The protein below binds the small molecule below.
Small molecule (SMILES): CC[C@H](CO)Nc1nc(NCc2ccn(-c3cccc(Cl)c3)n2)c2ncn(C(C)C)c2n1

Binding-site contacts:
Ligand atom C6 contacts residue LEU158 of chain 1.H at 3.5 Å (hydrophobic).
Ligand atom C1 contacts residue PHE105 of chain 1.H at 3.2 Å (hydrophobic).
Ligand atom N6 contacts residue LEU158 of chain 1.H at 3.8 Å.
Ligand atom CL1 contacts residue ILE25 of chain 1.H at 3.6 Å.
Ligand atom C14 contacts residue ILE25 of chain 1.H at 3.8 Å (hydrophobic).
Ligand atom C18 contacts residue LEU158 of chain 1.H at 3.8 Å (hydrophobic).
Ligand atom C1 contacts residue LYS48 of chain 1.H at 3.8 Å.
Ligand atom N4 contacts residue ASP109 of chain 1.H at 3.9 Å.
Ligand atom C12 contacts residue ILE609 of chain 1.G at 3.7 Å (hydrophobic).
Ligand atom C4 contacts residue ALA46 of chain 1.H at 3.5 Å (hydrophobic).
Ligand atom CL1 contacts residue ARG647 of chain 1.G at 3.3 Å.
Ligand atom C14 contacts residue ARG628 of chain 1.G at 3.7 Å.
Ligand atom C8 contacts residue HIS110 of chain 1.H at 3.9 Å.
Ligand atom C8 contacts residue MET108 of chain 1.H at 3.0 Å (hydrophobic).
Ligand atom C7 contacts residue LEU158 of chain 1.H at 3.7 Å (hydrophobic).
Ligand atom C10 contacts residue ARG628 of chain 1.G at 3.7 Å.
Ligand atom N3 contacts residue MET108 of chain 1.H at 2.9 Å (h-bond).
Ligand atom C3 contacts residue PHE105 of chain 1.H at 3.3 Å (hydrophobic).
Ligand atom N5 contacts residue ARG628 of chain 1.G at 3.4 Å (salt-bridge).
Ligand atom C1 contacts residue ALA46 of chain 1.H at 3.6 Å (hydrophobic).
Ligand atom N2 contacts residue GLU106 of chain 1.H at 3.4 Å (salt-bridge).
Ligand atom C21 contacts residue SER155 of chain 1.H at 3.3 Å.
Ligand atom C4 contacts residue GLU106 of chain 1.H at 3.2 Å.
Ligand atom C15 contacts residue ILE25 of chain 1.H at 3.3 Å (hydrophobic).
Ligand atom C3 contacts residue VAL79 of chain 1.H at 3.5 Å (hydrophobic).
Ligand atom C17 contacts residue ASP111 of chain 1.H at 3.9 Å.
Ligand atom C11 contacts residue TYR107 of chain 1.H at 3.5 Å (hydrophobic).
Ligand atom C22 contacts residue SER155 of chain 1.H at 3.4 Å.
Ligand atom C16 contacts residue ARG628 of chain 1.G at 3.4 Å.
Ligand atom C15 contacts residue ARG628 of chain 1.G at 3.5 Å.
Ligand atom N2 contacts residue MET108 of chain 1.H at 3.4 Å (h-bond).
Ligand atom CL1 contacts residue ARG628 of chain 1.G at 3.7 Å.
Ligand atom C12 contacts residue ASN607 of chain 1.G at 3.4 Å.
Ligand atom C11 contacts residue ILE25 of chain 1.H at 3.9 Å (hydrophobic).
Ligand atom C5 contacts residue LEU158 of chain 1.H at 3.5 Å (hydrophobic).
Ligand atom C13 contacts residue ASN607 of chain 1.G at 3.3 Å.
Ligand atom C19 contacts residue SER155 of chain 1.H at 3.8 Å.
Ligand atom N2 contacts residue ALA46 of chain 1.H at 3.9 Å.
Ligand atom N8 contacts residue LEU158 of chain 1.H at 3.7 Å.
Ligand atom C17 contacts residue ARG628 of chain 1.G at 3.9 Å.

Sequence of chain 1.G:
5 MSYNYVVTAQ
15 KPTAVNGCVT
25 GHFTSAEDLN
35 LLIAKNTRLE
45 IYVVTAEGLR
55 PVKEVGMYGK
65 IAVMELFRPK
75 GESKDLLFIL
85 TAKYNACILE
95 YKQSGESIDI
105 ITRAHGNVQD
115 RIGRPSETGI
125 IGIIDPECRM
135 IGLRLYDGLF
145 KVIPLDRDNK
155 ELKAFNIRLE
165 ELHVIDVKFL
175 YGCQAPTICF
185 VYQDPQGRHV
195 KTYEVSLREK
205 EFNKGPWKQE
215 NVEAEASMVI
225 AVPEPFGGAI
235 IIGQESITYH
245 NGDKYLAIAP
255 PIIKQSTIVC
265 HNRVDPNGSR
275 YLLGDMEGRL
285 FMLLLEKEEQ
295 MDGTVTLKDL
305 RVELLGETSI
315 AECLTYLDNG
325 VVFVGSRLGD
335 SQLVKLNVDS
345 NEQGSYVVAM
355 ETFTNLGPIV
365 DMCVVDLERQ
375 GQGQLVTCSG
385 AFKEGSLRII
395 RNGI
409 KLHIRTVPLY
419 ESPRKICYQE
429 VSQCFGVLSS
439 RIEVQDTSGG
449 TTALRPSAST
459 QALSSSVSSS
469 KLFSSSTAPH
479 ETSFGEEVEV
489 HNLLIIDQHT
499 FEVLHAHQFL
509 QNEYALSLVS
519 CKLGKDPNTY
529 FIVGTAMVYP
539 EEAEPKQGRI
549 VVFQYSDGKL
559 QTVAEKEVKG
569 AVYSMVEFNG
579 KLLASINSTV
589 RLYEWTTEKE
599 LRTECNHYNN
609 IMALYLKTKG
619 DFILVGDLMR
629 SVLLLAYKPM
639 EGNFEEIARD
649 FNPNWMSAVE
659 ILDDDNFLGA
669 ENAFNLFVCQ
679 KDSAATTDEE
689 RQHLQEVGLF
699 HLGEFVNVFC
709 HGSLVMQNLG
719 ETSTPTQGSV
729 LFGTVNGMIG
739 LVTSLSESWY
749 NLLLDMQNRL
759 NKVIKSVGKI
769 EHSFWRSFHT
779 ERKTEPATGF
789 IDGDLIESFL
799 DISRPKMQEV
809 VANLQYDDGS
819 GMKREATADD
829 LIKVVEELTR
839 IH

Sequence of chain 1.H:
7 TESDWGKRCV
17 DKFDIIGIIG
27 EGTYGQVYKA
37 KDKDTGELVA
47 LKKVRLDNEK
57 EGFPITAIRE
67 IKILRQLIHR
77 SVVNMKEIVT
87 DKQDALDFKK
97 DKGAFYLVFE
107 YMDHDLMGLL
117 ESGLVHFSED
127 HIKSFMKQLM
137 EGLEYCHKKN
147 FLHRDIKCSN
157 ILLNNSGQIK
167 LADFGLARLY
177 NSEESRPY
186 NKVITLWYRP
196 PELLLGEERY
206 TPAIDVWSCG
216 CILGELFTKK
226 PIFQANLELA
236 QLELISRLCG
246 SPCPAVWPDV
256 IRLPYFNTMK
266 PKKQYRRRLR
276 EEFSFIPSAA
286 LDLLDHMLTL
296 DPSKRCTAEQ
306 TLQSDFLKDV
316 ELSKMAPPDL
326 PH